Sequence of chain 1.A:
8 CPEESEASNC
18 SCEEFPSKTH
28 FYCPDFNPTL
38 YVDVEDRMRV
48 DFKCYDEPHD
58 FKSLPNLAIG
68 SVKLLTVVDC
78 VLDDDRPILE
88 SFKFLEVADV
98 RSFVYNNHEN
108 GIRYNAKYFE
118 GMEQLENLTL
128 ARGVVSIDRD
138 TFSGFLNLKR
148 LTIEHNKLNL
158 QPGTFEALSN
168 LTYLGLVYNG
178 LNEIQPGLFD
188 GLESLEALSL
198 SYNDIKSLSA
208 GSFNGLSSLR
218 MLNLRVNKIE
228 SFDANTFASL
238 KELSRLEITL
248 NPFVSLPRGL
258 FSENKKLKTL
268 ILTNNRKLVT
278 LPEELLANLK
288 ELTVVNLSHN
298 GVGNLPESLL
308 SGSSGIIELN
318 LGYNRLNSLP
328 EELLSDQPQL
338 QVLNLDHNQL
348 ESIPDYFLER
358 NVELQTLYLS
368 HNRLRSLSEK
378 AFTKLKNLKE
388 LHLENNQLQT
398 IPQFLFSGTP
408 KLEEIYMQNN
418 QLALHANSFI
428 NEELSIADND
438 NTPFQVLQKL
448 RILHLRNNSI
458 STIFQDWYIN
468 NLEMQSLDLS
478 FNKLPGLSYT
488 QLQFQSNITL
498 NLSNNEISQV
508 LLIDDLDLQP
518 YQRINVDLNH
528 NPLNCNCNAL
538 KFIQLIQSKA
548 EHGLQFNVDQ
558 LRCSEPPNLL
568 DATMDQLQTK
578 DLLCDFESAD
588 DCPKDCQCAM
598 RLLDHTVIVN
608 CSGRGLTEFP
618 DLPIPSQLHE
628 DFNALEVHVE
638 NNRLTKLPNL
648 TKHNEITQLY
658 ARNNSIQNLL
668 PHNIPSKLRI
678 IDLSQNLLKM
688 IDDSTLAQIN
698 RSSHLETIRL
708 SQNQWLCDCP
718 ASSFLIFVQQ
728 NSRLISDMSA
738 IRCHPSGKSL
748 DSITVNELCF

Binding-site contacts:
Ligand atom O7 contacts residue GLN492 of chain 1.A at 3.3 Å (h-bond).
Ligand atom C3 contacts residue TYR518 of chain 1.A at 3.4 Å (hydrophobic).
Ligand atom N2 contacts residue GLN519 of chain 1.A at 2.8 Å (h-bond).
Ligand atom C2 contacts residue ASN494 of chain 1.A at 2.5 Å.
Ligand atom O6 contacts residue TYR518 of chain 1.A at 2.5 Å (h-bond).
Ligand atom C1 contacts residue TYR518 of chain 1.A at 3.4 Å (hydrophobic).
Ligand atom C1 contacts residue ASN494 of chain 1.A at 1.4 Å.
Ligand atom C7 contacts residue ASN494 of chain 1.A at 3.5 Å.
Ligand atom O7 contacts residue PHE491 of chain 1.A at 4.2 Å.
Ligand atom C8 contacts residue GLN519 of chain 1.A at 3.4 Å.
Ligand atom C2 contacts residue TYR518 of chain 1.A at 3.4 Å (hydrophobic).
Ligand atom O7 contacts residue SER493 of chain 1.A at 3.0 Å (h-bond).
Ligand atom C3 contacts residue ASN494 of chain 1.A at 3.8 Å.
Ligand atom C2 contacts residue GLN519 of chain 1.A at 3.6 Å.
Ligand atom C7 contacts residue TYR518 of chain 1.A at 4.1 Å (hydrophobic).
Ligand atom N2 contacts residue GLN516 of chain 1.A at 3.4 Å.
Ligand atom C1 contacts residue GLN519 of chain 1.A at 3.2 Å.
Ligand atom O4 contacts residue TYR518 of chain 1.A at 3.7 Å.
Ligand atom C7 contacts residue ILE521 of chain 1.A at 4.2 Å (hydrophobic).
Ligand atom C7 contacts residue GLN516 of chain 1.A at 3.8 Å.
Ligand atom C4 contacts residue TYR518 of chain 1.A at 4.1 Å (hydrophobic).
Ligand atom C1 contacts residue ARG520 of chain 1.A at 4.1 Å.
Ligand atom O5 contacts residue ASN494 of chain 1.A at 2.4 Å (h-bond).
Ligand atom O7 contacts residue GLN519 of chain 1.A at 4.1 Å.
Ligand atom O3 contacts residue TYR518 of chain 1.A at 4.1 Å.
Ligand atom C7 contacts residue SER493 of chain 1.A at 4.2 Å.
Ligand atom O3 contacts residue PRO517 of chain 1.A at 3.9 Å.
Ligand atom C6 contacts residue TYR518 of chain 1.A at 3.2 Å (hydrophobic).
Ligand atom C3 contacts residue GLN516 of chain 1.A at 3.9 Å.
Ligand atom O7 contacts residue ASN494 of chain 1.A at 3.3 Å.
Ligand atom O3 contacts residue GLN516 of chain 1.A at 3.4 Å.
Ligand atom O5 contacts residue TYR518 of chain 1.A at 3.8 Å.
Ligand atom N2 contacts residue TYR518 of chain 1.A at 2.9 Å (h-bond).
Ligand atom C8 contacts residue ASP514 of chain 1.A at 4.0 Å.
Ligand atom C7 contacts residue GLN519 of chain 1.A at 3.2 Å.
Ligand atom C8 contacts residue GLN516 of chain 1.A at 3.6 Å.
Ligand atom N2 contacts residue ASN494 of chain 1.A at 2.9 Å (h-bond).
Ligand atom C5 contacts residue TYR518 of chain 1.A at 3.3 Å (hydrophobic).
Ligand atom C5 contacts residue ASN494 of chain 1.A at 3.7 Å.
Ligand atom C8 contacts residue ILE521 of chain 1.A at 3.7 Å (hydrophobic).

A protein and the small-molecule ligand that binds it are described below.
Small molecule (SMILES): CC(=O)N[C@@H]1[C@@H](O)[C@H](O)[C@@H](CO)O[C@H]1O